Binding-site contacts:
Ligand atom C6 contacts residue ASN23 of chain 1.A at 3.9 Å.
Ligand atom O5 contacts residue LYS22 of chain 1.A at 4.3 Å.
Ligand atom C8 contacts residue ASN23 of chain 1.A at 4.3 Å.
Ligand atom C5 contacts residue ASP17 of chain 1.A at 4.3 Å.
Ligand atom C6 contacts residue ASP17 of chain 1.A at 3.1 Å.
Ligand atom C4 contacts residue ASN23 of chain 1.A at 4.2 Å.
Ligand atom C3 contacts residue ASN23 of chain 1.A at 3.9 Å.
Ligand atom O6 contacts residue LYS22 of chain 1.A at 2.3 Å (salt-bridge).
Ligand atom C5 contacts residue ASN23 of chain 1.A at 3.4 Å.
Ligand atom O6 contacts residue ASN23 of chain 1.A at 4.2 Å.
Ligand atom O5 contacts residue ASP17 of chain 1.A at 4.2 Å.
Ligand atom C1 contacts residue ASN23 of chain 1.A at 1.4 Å.
Ligand atom C5 contacts residue LYS22 of chain 1.A at 3.9 Å.
Ligand atom N2 contacts residue ASN23 of chain 1.A at 3.2 Å (h-bond).
Ligand atom C6 contacts residue LYS22 of chain 1.A at 3.5 Å.
Ligand atom O5 contacts residue ASN23 of chain 1.A at 2.2 Å (h-bond).
Ligand atom C7 contacts residue ASN23 of chain 1.A at 2.9 Å.
Ligand atom O6 contacts residue ASP17 of chain 1.A at 2.2 Å (salt-bridge).
Ligand atom C2 contacts residue ASN23 of chain 1.A at 2.7 Å.
Ligand atom O7 contacts residue ASN23 of chain 1.A at 2.0 Å (h-bond).

Sequence of chain 1.A:
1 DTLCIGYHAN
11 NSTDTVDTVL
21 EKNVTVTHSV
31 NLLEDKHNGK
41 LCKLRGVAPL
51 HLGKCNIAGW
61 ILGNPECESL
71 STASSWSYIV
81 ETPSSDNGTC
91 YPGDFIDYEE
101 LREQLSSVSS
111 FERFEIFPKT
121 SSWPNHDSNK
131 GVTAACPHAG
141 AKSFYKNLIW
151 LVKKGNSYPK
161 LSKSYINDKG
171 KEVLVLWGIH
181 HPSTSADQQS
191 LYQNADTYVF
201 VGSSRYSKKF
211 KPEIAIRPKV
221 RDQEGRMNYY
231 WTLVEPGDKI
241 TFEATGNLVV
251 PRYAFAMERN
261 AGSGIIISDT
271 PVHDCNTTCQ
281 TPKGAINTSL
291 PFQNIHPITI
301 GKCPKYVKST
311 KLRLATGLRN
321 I

A small-molecule ligand and the protein it binds are described below.
Small molecule (SMILES): CC(=O)N[C@@H]1[C@@H](O)[C@H](O)[C@@H](CO)O[C@H]1O